Binding-site contacts:
Ligand atom C3 contacts residue SER803 of chain 1.A at 4.5 Å.
Ligand atom C5 contacts residue SER803 of chain 1.A at 3.6 Å.
Ligand atom C3 contacts residue ASN801 of chain 1.A at 3.8 Å.
Ligand atom C1 contacts residue ASN801 of chain 1.A at 1.4 Å.
Ligand atom C4 contacts residue ASN801 of chain 1.A at 4.2 Å.
Ligand atom C1 contacts residue SER803 of chain 1.A at 3.2 Å.
Ligand atom C2 contacts residue SER803 of chain 1.A at 4.3 Å.
Ligand atom C6 contacts residue GLN804 of chain 1.A at 3.8 Å.
Ligand atom C5 contacts residue ASN801 of chain 1.A at 3.6 Å.
Ligand atom O5 contacts residue SER803 of chain 1.A at 3.5 Å (h-bond).
Ligand atom O5 contacts residue GLN804 of chain 1.A at 4.5 Å.
Ligand atom O6 contacts residue GLN804 of chain 1.A at 2.7 Å (h-bond).
Ligand atom C6 contacts residue SER803 of chain 1.A at 4.5 Å.
Ligand atom C7 contacts residue ASN801 of chain 1.A at 3.0 Å.
Ligand atom C2 contacts residue ASN801 of chain 1.A at 2.4 Å.
Ligand atom O5 contacts residue ASN801 of chain 1.A at 2.3 Å (h-bond).
Ligand atom C8 contacts residue ASN801 of chain 1.A at 4.2 Å.
Ligand atom O7 contacts residue ASN801 of chain 1.A at 2.5 Å (h-bond).
Ligand atom O6 contacts residue ASN801 of chain 1.A at 4.4 Å.
Ligand atom N2 contacts residue ASN801 of chain 1.A at 2.9 Å (h-bond).

Sequence of chain 1.A:
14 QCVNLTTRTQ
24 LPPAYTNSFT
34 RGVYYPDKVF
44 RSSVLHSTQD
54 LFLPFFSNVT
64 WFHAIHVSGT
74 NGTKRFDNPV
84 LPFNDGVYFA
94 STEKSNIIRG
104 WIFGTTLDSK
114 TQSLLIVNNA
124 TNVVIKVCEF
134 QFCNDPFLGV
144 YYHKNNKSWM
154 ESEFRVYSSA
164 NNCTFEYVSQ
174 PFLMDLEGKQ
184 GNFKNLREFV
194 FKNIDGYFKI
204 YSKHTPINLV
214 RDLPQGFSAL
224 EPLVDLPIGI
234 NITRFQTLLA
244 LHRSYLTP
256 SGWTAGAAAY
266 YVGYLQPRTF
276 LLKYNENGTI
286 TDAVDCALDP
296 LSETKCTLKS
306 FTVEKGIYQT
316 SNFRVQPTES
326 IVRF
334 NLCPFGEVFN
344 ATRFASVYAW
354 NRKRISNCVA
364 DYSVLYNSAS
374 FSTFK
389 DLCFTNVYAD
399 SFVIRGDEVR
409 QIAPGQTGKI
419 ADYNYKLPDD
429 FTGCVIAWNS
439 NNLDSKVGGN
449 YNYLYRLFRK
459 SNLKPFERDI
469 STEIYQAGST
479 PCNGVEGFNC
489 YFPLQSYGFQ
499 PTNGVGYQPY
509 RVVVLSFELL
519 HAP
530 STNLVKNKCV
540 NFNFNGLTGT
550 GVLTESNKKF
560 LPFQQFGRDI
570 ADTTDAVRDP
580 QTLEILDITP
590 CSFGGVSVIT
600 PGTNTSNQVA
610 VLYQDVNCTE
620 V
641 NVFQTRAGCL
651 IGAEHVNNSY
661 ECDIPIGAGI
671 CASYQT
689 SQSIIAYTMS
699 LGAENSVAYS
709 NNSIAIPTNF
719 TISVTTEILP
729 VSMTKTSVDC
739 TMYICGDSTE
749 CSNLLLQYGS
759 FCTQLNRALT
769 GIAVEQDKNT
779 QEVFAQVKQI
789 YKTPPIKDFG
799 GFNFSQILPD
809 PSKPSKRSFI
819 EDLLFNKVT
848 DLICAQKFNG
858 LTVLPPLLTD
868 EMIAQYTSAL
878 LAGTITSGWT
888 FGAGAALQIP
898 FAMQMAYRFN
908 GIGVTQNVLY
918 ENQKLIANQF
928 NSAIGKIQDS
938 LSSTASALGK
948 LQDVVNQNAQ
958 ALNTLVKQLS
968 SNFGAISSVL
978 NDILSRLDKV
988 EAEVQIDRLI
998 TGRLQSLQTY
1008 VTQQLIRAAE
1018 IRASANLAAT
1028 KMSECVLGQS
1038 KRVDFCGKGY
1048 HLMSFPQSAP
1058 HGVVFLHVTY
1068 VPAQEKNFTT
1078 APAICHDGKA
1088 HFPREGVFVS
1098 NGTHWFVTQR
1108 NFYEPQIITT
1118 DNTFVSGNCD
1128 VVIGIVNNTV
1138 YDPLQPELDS

A protein and the small-molecule ligand that binds it are described below.
Small molecule (SMILES): CC(=O)N[C@H]1[C@H](O[C@H]2[C@H](O)[C@@H](NC(C)=O)CO[C@@H]2CO)O[C@H](CO)[C@@H](O)[C@@H]1O